Sequence of chain 1.I:
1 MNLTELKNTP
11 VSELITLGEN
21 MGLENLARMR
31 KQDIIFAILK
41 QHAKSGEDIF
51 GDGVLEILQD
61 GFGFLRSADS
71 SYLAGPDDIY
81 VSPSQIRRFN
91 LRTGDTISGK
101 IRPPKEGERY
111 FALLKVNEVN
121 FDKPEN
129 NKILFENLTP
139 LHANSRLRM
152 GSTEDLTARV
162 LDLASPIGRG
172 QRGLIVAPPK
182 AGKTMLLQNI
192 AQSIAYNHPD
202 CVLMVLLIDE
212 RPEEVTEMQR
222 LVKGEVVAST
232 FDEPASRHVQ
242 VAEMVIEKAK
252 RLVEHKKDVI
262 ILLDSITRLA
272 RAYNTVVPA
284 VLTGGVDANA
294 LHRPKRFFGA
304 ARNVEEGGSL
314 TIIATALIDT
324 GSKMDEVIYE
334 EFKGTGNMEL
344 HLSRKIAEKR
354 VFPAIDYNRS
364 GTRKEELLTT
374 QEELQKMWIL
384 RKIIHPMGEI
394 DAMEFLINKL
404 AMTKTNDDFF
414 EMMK

This protein binds this small molecule.
Small molecule (SMILES): Nc1ccn([C@@H]2O[C@H](CO[P](=O)(O)O[C@H]3[C@@H](O)[C@H](n4ccc(=O)[nH]c4=O)O[C@@H]3COP(=O)=O)[C@@H](O)[C@H]2O)c(=O)n1

Binding-site contacts:
Ligand atom N4 contacts residue ARG66 of chain 1.I at 3.9 Å.
Ligand atom C5 contacts residue TYR80 of chain 1.I at 3.4 Å (hydrophobic).
Ligand atom C2 contacts residue ARG66 of chain 1.I at 3.2 Å.
Ligand atom OP2 contacts residue TYR110 of chain 1.I at 3.3 Å.
Ligand atom N3 contacts residue ARG66 of chain 1.I at 2.6 Å (salt-bridge).
Ligand atom C2 contacts residue ARG109 of chain 1.I at 3.4 Å.
Ligand atom C6 contacts residue TYR110 of chain 1.I at 3.3 Å (hydrophobic).
Ligand atom O2' contacts residue GLY107 of chain 1.I at 3.9 Å.
Ligand atom N1 contacts residue TYR80 of chain 1.I at 3.9 Å.
Ligand atom C5 contacts residue TYR110 of chain 1.I at 2.9 Å (hydrophobic).
Ligand atom O2 contacts residue GLU108 of chain 1.I at 3.9 Å.
Ligand atom N3 contacts residue TYR110 of chain 1.I at 3.7 Å.
Ligand atom C6 contacts residue TYR80 of chain 1.I at 3.5 Å (hydrophobic).
Ligand atom O4 contacts residue ARG102 of chain 1.I at 3.8 Å.
Ligand atom O4 contacts residue TYR80 of chain 1.I at 3.8 Å.
Ligand atom N3 contacts residue ALA74 of chain 1.I at 3.8 Å.
Ligand atom O2 contacts residue ARG66 of chain 1.I at 3.0 Å (salt-bridge).
Ligand atom N3 contacts residue GLU108 of chain 1.I at 3.5 Å.
Ligand atom N3 contacts residue PHE64 of chain 1.I at 3.2 Å.
Ligand atom C4 contacts residue PHE64 of chain 1.I at 3.8 Å (hydrophobic).
Ligand atom C4 contacts residue GLU108 of chain 1.I at 3.5 Å.
Ligand atom C4 contacts residue ALA74 of chain 1.I at 4.0 Å (hydrophobic).
Ligand atom N4 contacts residue ASP78 of chain 1.I at 2.8 Å (salt-bridge).
Ligand atom O2 contacts residue PHE64 of chain 1.I at 3.4 Å.
Ligand atom O2 contacts residue ARG109 of chain 1.I at 2.8 Å (salt-bridge).
Ligand atom C4 contacts residue GLY75 of chain 1.I at 3.8 Å.
Ligand atom N3 contacts residue ARG109 of chain 1.I at 3.7 Å.
Ligand atom C2 contacts residue TYR110 of chain 1.I at 3.8 Å (hydrophobic).
Ligand atom C2 contacts residue PHE64 of chain 1.I at 3.2 Å (hydrophobic).
Ligand atom OP1 contacts residue ARG109 of chain 1.I at 3.7 Å.
Ligand atom C4 contacts residue ASP78 of chain 1.I at 3.9 Å.
Ligand atom N4 contacts residue GLY75 of chain 1.I at 2.7 Å (h-bond).
Ligand atom O4' contacts residue TYR80 of chain 1.I at 3.8 Å.
Ligand atom O2' contacts residue ARG109 of chain 1.I at 3.8 Å.
Ligand atom C4 contacts residue ARG66 of chain 1.I at 3.7 Å.
Ligand atom C4 contacts residue TYR80 of chain 1.I at 3.7 Å (hydrophobic).
Ligand atom O4 contacts residue GLU108 of chain 1.I at 3.0 Å.
Ligand atom N1 contacts residue PHE64 of chain 1.I at 3.8 Å.
Ligand atom N4 contacts residue ALA74 of chain 1.I at 3.7 Å.
Ligand atom O2 contacts residue TYR110 of chain 1.I at 3.0 Å (h-bond).